Binding-site contacts:
Ligand atom C46 contacts residue SER175 of chain 1.D at 3.5 Å.
Ligand atom C41 contacts residue TYR101 of chain 1.E at 3.7 Å (hydrophobic).
Ligand atom C41 contacts residue TRP155 of chain 1.E at 3.4 Å (hydrophobic).
Ligand atom C5 contacts residue SER174 of chain 1.D at 3.6 Å.
Ligand atom C40 contacts residue TRP155 of chain 1.E at 3.6 Å (hydrophobic).
Ligand atom C23 contacts residue SER174 of chain 1.D at 3.9 Å.
Ligand atom C30 contacts residue TYR196 of chain 1.E at 3.5 Å (hydrophobic).
Ligand atom O37 contacts residue SER175 of chain 1.D at 3.4 Å (h-bond).
Ligand atom C29 contacts residue TYR196 of chain 1.E at 3.6 Å (hydrophobic).
Ligand atom C13 contacts residue ILE126 of chain 1.D at 3.7 Å (hydrophobic).
Ligand atom C1 contacts residue SER175 of chain 1.D at 3.3 Å.
Ligand atom C29 contacts residue TYR101 of chain 1.E at 3.2 Å (hydrophobic).
Ligand atom C32 contacts residue SER175 of chain 1.D at 3.9 Å.
Ligand atom C2 contacts residue SER175 of chain 1.D at 3.8 Å.
Ligand atom C18 contacts residue TRP155 of chain 1.E at 3.0 Å (hydrophobic).
Ligand atom C33 contacts residue SER175 of chain 1.D at 3.8 Å.
Ligand atom C31 contacts residue CYS198 of chain 1.E at 3.6 Å (hydrophobic).
Ligand atom C27 contacts residue TYR196 of chain 1.E at 3.8 Å (hydrophobic).
Ligand atom C42 contacts residue TYR196 of chain 1.E at 3.9 Å (hydrophobic).
Ligand atom C45 contacts residue MET124 of chain 1.D at 3.9 Å (hydrophobic).
Ligand atom O43 contacts residue CYS198 of chain 1.E at 3.7 Å.
Ligand atom O36 contacts residue GLN65 of chain 1.D at 3.6 Å (h-bond).
Ligand atom C22 contacts residue TYR101 of chain 1.E at 3.8 Å (hydrophobic).
Ligand atom N19 contacts residue TRP155 of chain 1.E at 3.6 Å.
Ligand atom C28 contacts residue TYR101 of chain 1.E at 3.3 Å (hydrophobic).
Ligand atom C9 contacts residue SER174 of chain 1.D at 3.1 Å.
Ligand atom C6 contacts residue SER175 of chain 1.D at 3.6 Å.
Ligand atom O36 contacts residue CYS199 of chain 1.E at 3.5 Å (h-bond).
Ligand atom C45 contacts residue CYS199 of chain 1.E at 3.6 Å (hydrophobic).
Ligand atom C33 contacts residue SER174 of chain 1.D at 3.8 Å.
Ligand atom C17 contacts residue TYR203 of chain 1.E at 3.7 Å (hydrophobic).
Ligand atom C28 contacts residue TYR196 of chain 1.E at 3.6 Å (hydrophobic).
Ligand atom C12 contacts residue CYS199 of chain 1.E at 3.6 Å (hydrophobic).
Ligand atom C7 contacts residue TYR196 of chain 1.E at 3.6 Å (hydrophobic).
Ligand atom O38 contacts residue TYR196 of chain 1.E at 3.5 Å (h-bond).
Ligand atom O38 contacts residue LYS151 of chain 1.E at 3.3 Å.
Ligand atom C13 contacts residue CYS199 of chain 1.E at 3.9 Å (hydrophobic).
Ligand atom O34 contacts residue TYR63 of chain 1.D at 3.9 Å.
Ligand atom C10 contacts residue SER174 of chain 1.D at 3.3 Å.
Ligand atom O38 contacts residue TYR101 of chain 1.E at 3.0 Å.

Sequence of chain 1.D:
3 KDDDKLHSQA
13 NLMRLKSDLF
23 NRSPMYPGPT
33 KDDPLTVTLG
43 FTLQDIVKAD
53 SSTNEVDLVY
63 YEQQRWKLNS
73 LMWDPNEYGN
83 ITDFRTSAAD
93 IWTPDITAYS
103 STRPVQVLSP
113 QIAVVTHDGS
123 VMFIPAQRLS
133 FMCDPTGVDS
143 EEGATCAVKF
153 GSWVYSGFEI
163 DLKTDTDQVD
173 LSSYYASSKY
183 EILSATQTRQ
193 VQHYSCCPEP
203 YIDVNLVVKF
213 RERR

Sequence of chain 1.E:
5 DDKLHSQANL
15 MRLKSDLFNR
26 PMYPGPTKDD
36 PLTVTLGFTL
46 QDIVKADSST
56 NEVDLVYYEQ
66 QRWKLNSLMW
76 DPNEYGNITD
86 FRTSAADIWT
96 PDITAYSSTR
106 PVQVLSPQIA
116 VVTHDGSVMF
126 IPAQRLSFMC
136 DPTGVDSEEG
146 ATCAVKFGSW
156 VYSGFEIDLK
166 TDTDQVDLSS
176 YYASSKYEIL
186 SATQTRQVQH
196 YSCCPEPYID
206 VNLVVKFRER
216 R

The small molecule below binds the protein below.
Small molecule (SMILES): COc1cc2c3cc1Oc1cc(ccc1O)C[C@H]1c4c(cc(OC)c(O)c4Oc4ccc(cc4)C[C@@H]3N(C)CC2)CC[N+]1(C)C